A protein and the small-molecule ligand that binds it are described below.
Small molecule (SMILES): CC(=O)N[C@@H]1[C@@H](O)[C@H](O)[C@@H](CO)O[C@H]1O

Sequence of chain 1.F:
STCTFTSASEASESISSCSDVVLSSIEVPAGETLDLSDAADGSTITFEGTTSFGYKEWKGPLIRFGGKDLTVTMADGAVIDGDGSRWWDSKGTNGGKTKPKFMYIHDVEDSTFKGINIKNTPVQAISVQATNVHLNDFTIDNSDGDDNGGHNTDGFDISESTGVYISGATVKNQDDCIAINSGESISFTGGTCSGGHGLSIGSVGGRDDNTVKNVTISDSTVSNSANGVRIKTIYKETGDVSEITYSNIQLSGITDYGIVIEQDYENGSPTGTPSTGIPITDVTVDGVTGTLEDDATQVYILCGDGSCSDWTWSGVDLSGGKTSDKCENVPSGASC

Binding-site contacts:
Ligand atom O6 contacts residue SER187 of chain 1.F at 3.4 Å.
Ligand atom C2 contacts residue ASN214 of chain 1.F at 2.2 Å.
Ligand atom C7 contacts residue ASN214 of chain 1.F at 3.1 Å.
Ligand atom C2 contacts residue SER185 of chain 1.F at 3.5 Å.
Ligand atom C1 contacts residue ASN214 of chain 1.F at 1.4 Å.
Ligand atom C6 contacts residue TYR165 of chain 1.F at 3.6 Å (hydrophobic).
Ligand atom O6 contacts residue TYR165 of chain 1.F at 4.4 Å.
Ligand atom C6 contacts residue SER187 of chain 1.F at 4.4 Å.
Ligand atom O5 contacts residue SER185 of chain 1.F at 3.5 Å (h-bond).
Ligand atom C3 contacts residue ASN214 of chain 1.F at 3.6 Å.
Ligand atom N2 contacts residue SER185 of chain 1.F at 3.9 Å.
Ligand atom N2 contacts residue ASN214 of chain 1.F at 2.5 Å (h-bond).
Ligand atom C4 contacts residue ASN214 of chain 1.F at 4.2 Å.
Ligand atom O6 contacts residue THR216 of chain 1.F at 4.2 Å.
Ligand atom C8 contacts residue ASN214 of chain 1.F at 3.4 Å.
Ligand atom O7 contacts residue ASN214 of chain 1.F at 4.0 Å.
Ligand atom C5 contacts residue ASN214 of chain 1.F at 3.6 Å.
Ligand atom O5 contacts residue ASN214 of chain 1.F at 2.4 Å (h-bond).
Ligand atom O6 contacts residue ILE186 of chain 1.F at 4.3 Å.
Ligand atom C1 contacts residue SER185 of chain 1.F at 3.6 Å.